Binding-site contacts:
Ligand atom C05 contacts residue ASP759 of chain 1.D at 4.2 Å.
Ligand atom C01 contacts residue SER539 of chain 1.D at 4.1 Å.
Ligand atom O04 contacts residue VAL713 of chain 1.D at 3.0 Å (h-bond).
Ligand atom C07 contacts residue GLY716 of chain 1.D at 4.0 Å.
Ligand atom O05 contacts residue HIS513 of chain 1.D at 3.0 Å.
Ligand atom C03 contacts residue ASP759 of chain 1.D at 4.0 Å.
Ligand atom C08 contacts residue SER539 of chain 1.D at 3.4 Å.
Ligand atom C08 contacts residue HIS513 of chain 1.D at 3.6 Å.
Ligand atom P01 contacts residue VAL713 of chain 1.D at 3.7 Å.
Ligand atom N02 contacts residue TYR789 of chain 1.D at 4.0 Å.
Ligand atom P01 contacts residue TYR758 of chain 1.D at 2.8 Å.
Ligand atom O02 contacts residue TYR758 of chain 1.D at 1.4 Å.
Ligand atom N02 contacts residue SER539 of chain 1.D at 4.0 Å.
Ligand atom C05 contacts residue TYR789 of chain 1.D at 3.9 Å (hydrophobic).
Ligand atom O05 contacts residue ARG546 of chain 1.D at 2.9 Å (salt-bridge).
Ligand atom O04 contacts residue GLY716 of chain 1.D at 3.7 Å.
Ligand atom C01 contacts residue HIS513 of chain 1.D at 3.9 Å.
Ligand atom O01 contacts residue THR541 of chain 1.D at 2.0 Å (h-bond).
Ligand atom O01 contacts residue LEU540 of chain 1.D at 3.8 Å.
Ligand atom C01 contacts residue THR541 of chain 1.D at 3.9 Å.
Ligand atom O01 contacts residue SER539 of chain 1.D at 3.9 Å.
Ligand atom O04 contacts residue TYR758 of chain 1.D at 3.6 Å.
Ligand atom C08 contacts residue THR541 of chain 1.D at 3.4 Å.
Ligand atom O02 contacts residue THR718 of chain 1.D at 4.2 Å.
Ligand atom C04 contacts residue SER717 of chain 1.D at 3.7 Å.
Ligand atom C07 contacts residue TYR758 of chain 1.D at 4.0 Å (hydrophobic).
Ligand atom O03 contacts residue TYR758 of chain 1.D at 3.2 Å (h-bond).
Ligand atom C06 contacts residue TYR758 of chain 1.D at 3.5 Å (hydrophobic).
Ligand atom O05 contacts residue SER539 of chain 1.D at 4.3 Å.
Ligand atom C07 contacts residue SER717 of chain 1.D at 3.5 Å.
Ligand atom C08 contacts residue ARG546 of chain 1.D at 3.4 Å.
Ligand atom O03 contacts residue VAL713 of chain 1.D at 3.8 Å.
Ligand atom C08 contacts residue LEU540 of chain 1.D at 4.3 Å (hydrophobic).
Ligand atom C02 contacts residue THR541 of chain 1.D at 4.0 Å.
Ligand atom O04 contacts residue PRO714 of chain 1.D at 4.3 Å.
Ligand atom O05 contacts residue THR541 of chain 1.D at 4.2 Å.
Ligand atom O01 contacts residue ARG546 of chain 1.D at 3.0 Å (salt-bridge).
Ligand atom N02 contacts residue THR541 of chain 1.D at 3.5 Å (h-bond).
Ligand atom C07 contacts residue THR718 of chain 1.D at 4.0 Å.
Ligand atom O02 contacts residue VAL713 of chain 1.D at 4.0 Å.

This small molecule binds to this protein.
Small molecule (SMILES): O=C(O)[C@H]1CN(CCCP(=O)(O)O)CCN1

Sequence of chain 1.D:
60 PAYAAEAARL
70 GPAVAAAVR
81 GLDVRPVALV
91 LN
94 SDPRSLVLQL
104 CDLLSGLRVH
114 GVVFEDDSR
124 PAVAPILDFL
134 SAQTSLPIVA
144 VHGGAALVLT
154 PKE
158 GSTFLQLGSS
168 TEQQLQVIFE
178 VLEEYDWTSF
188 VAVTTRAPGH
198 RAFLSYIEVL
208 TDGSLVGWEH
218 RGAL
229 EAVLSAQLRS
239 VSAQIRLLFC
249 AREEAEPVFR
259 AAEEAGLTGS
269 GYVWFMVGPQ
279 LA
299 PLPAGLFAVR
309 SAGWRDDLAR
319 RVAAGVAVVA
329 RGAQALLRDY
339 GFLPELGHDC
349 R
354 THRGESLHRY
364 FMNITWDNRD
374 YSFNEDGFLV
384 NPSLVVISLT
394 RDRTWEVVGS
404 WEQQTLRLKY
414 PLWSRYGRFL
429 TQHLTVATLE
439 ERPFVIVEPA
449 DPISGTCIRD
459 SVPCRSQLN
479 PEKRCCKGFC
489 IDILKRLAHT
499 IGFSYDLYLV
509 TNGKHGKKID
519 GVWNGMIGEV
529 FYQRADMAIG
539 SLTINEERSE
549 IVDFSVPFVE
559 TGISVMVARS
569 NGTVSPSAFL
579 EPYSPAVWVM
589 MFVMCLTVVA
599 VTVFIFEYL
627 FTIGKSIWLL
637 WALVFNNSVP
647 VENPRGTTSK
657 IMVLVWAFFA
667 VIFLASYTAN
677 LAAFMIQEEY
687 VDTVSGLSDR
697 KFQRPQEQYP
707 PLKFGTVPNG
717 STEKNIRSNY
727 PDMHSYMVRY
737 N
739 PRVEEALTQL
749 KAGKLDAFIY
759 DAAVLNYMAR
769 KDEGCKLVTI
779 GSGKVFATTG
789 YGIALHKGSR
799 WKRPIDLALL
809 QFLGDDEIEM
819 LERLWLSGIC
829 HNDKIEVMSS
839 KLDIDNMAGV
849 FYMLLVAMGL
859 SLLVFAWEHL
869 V